The small molecule below binds the protein below.
Small molecule (SMILES): NCCCC(=O)O

Binding-site contacts:
Ligand atom CB contacts residue TYR226 of chain 1.E at 4.1 Å (hydrophobic).
Ligand atom N contacts residue SER182 of chain 1.E at 3.6 Å (h-bond).
Ligand atom O contacts residue ARG89 of chain 1.D at 3.3 Å (salt-bridge).
Ligand atom CG contacts residue ARG89 of chain 1.D at 4.5 Å.
Ligand atom CB contacts residue PHE183 of chain 1.E at 4.2 Å (hydrophobic).
Ligand atom CB contacts residue PHE231 of chain 1.E at 4.3 Å (hydrophobic).
Ligand atom OXT contacts residue PHE87 of chain 1.D at 3.7 Å.
Ligand atom C contacts residue LEU141 of chain 1.D at 4.3 Å (hydrophobic).
Ligand atom O contacts residue THR228 of chain 1.E at 3.5 Å (h-bond).
Ligand atom CB contacts residue PHE87 of chain 1.D at 4.2 Å (hydrophobic).
Ligand atom N contacts residue PHE123 of chain 1.E at 4.0 Å.
Ligand atom CD contacts residue GLU181 of chain 1.E at 4.3 Å.
Ligand atom CD contacts residue TYR226 of chain 1.E at 4.0 Å (hydrophobic).
Ligand atom CG contacts residue SER153 of chain 1.D at 4.4 Å.
Ligand atom CG contacts residue LEU141 of chain 1.D at 4.1 Å (hydrophobic).
Ligand atom N contacts residue TYR226 of chain 1.E at 3.3 Å.
Ligand atom OXT contacts residue SER153 of chain 1.D at 2.7 Å (h-bond).
Ligand atom O contacts residue SER153 of chain 1.D at 3.2 Å (h-bond).
Ligand atom C contacts residue ARG89 of chain 1.D at 3.4 Å.
Ligand atom O contacts residue LEU141 of chain 1.D at 3.9 Å.
Ligand atom CD contacts residue SER182 of chain 1.E at 3.7 Å.
Ligand atom CG contacts residue PHE231 of chain 1.E at 4.1 Å (hydrophobic).
Ligand atom C contacts residue SER153 of chain 1.D at 3.2 Å.
Ligand atom CD contacts residue PHE183 of chain 1.E at 3.5 Å (hydrophobic).
Ligand atom CG contacts residue PHE183 of chain 1.E at 3.7 Å (hydrophobic).
Ligand atom N contacts residue GLU181 of chain 1.E at 2.9 Å (salt-bridge).
Ligand atom CD contacts residue PHE231 of chain 1.E at 3.7 Å (hydrophobic).
Ligand atom N contacts residue PHE231 of chain 1.E at 4.0 Å.
Ligand atom OXT contacts residue ARG89 of chain 1.D at 3.1 Å (salt-bridge).

Sequence of chain 1.D:
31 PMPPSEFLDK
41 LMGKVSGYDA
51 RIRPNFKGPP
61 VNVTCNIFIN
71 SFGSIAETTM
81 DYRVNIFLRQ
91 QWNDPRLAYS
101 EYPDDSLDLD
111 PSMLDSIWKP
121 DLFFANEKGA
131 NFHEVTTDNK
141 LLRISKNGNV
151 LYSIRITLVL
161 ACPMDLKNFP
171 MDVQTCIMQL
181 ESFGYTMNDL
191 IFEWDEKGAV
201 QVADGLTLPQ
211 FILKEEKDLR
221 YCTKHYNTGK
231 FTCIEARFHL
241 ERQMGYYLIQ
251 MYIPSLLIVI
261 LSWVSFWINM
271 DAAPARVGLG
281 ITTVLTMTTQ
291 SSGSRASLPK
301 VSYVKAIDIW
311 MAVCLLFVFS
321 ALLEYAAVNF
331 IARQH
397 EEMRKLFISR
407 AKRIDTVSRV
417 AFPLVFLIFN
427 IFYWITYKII

Sequence of chain 1.E:
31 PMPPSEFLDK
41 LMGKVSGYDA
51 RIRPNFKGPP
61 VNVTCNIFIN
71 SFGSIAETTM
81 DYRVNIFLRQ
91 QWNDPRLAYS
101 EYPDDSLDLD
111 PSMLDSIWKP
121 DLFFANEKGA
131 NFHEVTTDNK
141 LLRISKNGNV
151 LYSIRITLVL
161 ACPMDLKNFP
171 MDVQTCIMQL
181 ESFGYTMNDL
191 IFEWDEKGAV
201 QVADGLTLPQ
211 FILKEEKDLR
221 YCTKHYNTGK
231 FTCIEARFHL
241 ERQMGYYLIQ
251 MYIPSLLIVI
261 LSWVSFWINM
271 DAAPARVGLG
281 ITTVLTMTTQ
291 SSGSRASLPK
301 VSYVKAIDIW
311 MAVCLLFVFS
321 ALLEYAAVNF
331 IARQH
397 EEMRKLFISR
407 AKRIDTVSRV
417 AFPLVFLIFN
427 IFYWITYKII